Binding-site contacts:
Ligand atom P3 contacts residue ASP150 of chain 1.A at 3.3 Å.
Ligand atom O7 contacts residue GLU76 of chain 1.B at 3.2 Å (salt-bridge).
Ligand atom C8 contacts residue PHE61 of chain 1.B at 3.5 Å (hydrophobic).
Ligand atom C4 contacts residue HIS24 of chain 1.B at 3.3 Å.
Ligand atom O6 contacts residue GLY60 of chain 1.B at 3.1 Å.
Ligand atom O6 contacts residue GLY59 of chain 1.B at 2.9 Å (h-bond).
Ligand atom C2 contacts residue HIS24 of chain 1.B at 3.7 Å.
Ligand atom O20 contacts residue ASP150 of chain 1.A at 3.1 Å (salt-bridge).
Ligand atom N3 contacts residue ILE164 of chain 1.B at 3.6 Å.
Ligand atom N contacts residue GLY165 of chain 1.B at 3.7 Å.
Ligand atom N2 contacts residue SER166 of chain 1.B at 3.7 Å.
Ligand atom O9 contacts residue PHE61 of chain 1.B at 3.4 Å (h-bond).
Ligand atom N2 contacts residue ALA167 of chain 1.B at 3.5 Å (h-bond).
Ligand atom O5 contacts residue GLY59 of chain 1.B at 3.5 Å (h-bond).
Ligand atom N2 contacts residue ILE164 of chain 1.B at 3.7 Å.
Ligand atom O20 contacts residue ARG149 of chain 1.A at 3.5 Å.
Ligand atom O7 contacts residue MG1 of chain 1.J at 2.3 Å.
Ligand atom C23 contacts residue ARG149 of chain 1.A at 3.3 Å.
Ligand atom C contacts residue ALA108 of chain 1.B at 3.7 Å (hydrophobic).
Ligand atom O9 contacts residue GLY60 of chain 1.B at 3.6 Å.
Ligand atom O22 contacts residue ASP150 of chain 1.A at 2.5 Å (salt-bridge).
Ligand atom C24 contacts residue ARG149 of chain 1.A at 3.1 Å.
Ligand atom C4 contacts residue ILE164 of chain 1.B at 3.5 Å (hydrophobic).
Ligand atom C9 contacts residue PHE61 of chain 1.B at 2.9 Å (hydrophobic).
Ligand atom O15 contacts residue PHE36 of chain 1.A at 3.7 Å.
Ligand atom O19 contacts residue ARG149 of chain 1.A at 3.5 Å.
Ligand atom O3 contacts residue PHE61 of chain 1.B at 3.2 Å.
Ligand atom N4 contacts residue HIS24 of chain 1.B at 3.3 Å.
Ligand atom O17 contacts residue ARG149 of chain 1.A at 3.5 Å.
Ligand atom C14 contacts residue GLU136 of chain 1.B at 3.3 Å.
Ligand atom O4 contacts residue ARG50 of chain 1.B at 2.7 Å (salt-bridge).
Ligand atom C22 contacts residue ARG149 of chain 1.A at 2.9 Å.
Ligand atom O7 contacts residue GLU80 of chain 1.B at 2.4 Å (salt-bridge).
Ligand atom O15 contacts residue ARG149 of chain 1.A at 2.5 Å (salt-bridge).
Ligand atom O11 contacts residue GLU136 of chain 1.B at 2.6 Å (salt-bridge).
Ligand atom N contacts residue SER166 of chain 1.B at 3.4 Å (h-bond).
Ligand atom P1 contacts residue MG1 of chain 1.J at 3.7 Å.
Ligand atom O9 contacts residue MG1 of chain 1.I at 3.0 Å.
Ligand atom O5 contacts residue HIS24 of chain 1.B at 2.9 Å (h-bond).
Ligand atom N2 contacts residue GLN170 of chain 1.B at 3.2 Å (h-bond).

This protein binds this small molecule.
Small molecule (SMILES): Nc1ncnc2c1ncn2[C@H]1O[C@H](COP(=O)(O)OP(=O)(O)OC[C@@H]2O[C@@H](O[C@H]3[C@@H](O)[C@@H](COP(=O)(O)OP(=O)(O)O)O[C@@H]3n3cnc4c(N)ncnc43)[C@@H](O)[C@@H]2O)[C@H](O)[C@@H]1O

Sequence of chain 1.B:
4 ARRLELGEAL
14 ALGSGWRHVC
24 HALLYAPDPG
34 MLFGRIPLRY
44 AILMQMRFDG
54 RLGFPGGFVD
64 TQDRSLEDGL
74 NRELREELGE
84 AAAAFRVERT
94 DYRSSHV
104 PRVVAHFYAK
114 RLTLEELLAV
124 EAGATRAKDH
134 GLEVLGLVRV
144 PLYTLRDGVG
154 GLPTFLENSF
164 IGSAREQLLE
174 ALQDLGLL

Sequence of chain 1.A:
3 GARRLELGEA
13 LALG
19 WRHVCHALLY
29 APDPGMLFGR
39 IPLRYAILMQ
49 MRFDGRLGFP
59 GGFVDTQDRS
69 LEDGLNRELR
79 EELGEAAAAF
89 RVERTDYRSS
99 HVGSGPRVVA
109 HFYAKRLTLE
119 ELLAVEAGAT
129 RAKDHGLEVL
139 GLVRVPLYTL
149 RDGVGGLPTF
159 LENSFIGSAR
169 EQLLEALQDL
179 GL